Binding-site contacts:
Ligand atom O1B contacts residue THR31 of chain 1.A at 3.3 Å.
Ligand atom O2G contacts residue THR26 of chain 1.A at 3.9 Å.
Ligand atom O1B contacts residue LYS30 of chain 1.A at 3.7 Å.
Ligand atom PG contacts residue LYS30 of chain 1.A at 3.8 Å.
Ligand atom N3 contacts residue ARG32 of chain 1.A at 3.8 Å.
Ligand atom C2 contacts residue ARG32 of chain 1.A at 3.5 Å.
Ligand atom N6 contacts residue GLN2 of chain 1.A at 3.4 Å (h-bond).
Ligand atom O3G contacts residue LYS30 of chain 1.A at 2.3 Å (salt-bridge).
Ligand atom O2G contacts residue GLY27 of chain 1.A at 4.1 Å.
Ligand atom N7 contacts residue GLY29 of chain 1.A at 3.4 Å.
Ligand atom N7 contacts residue ARG4 of chain 1.A at 4.0 Å.
Ligand atom C2' contacts residue ARG32 of chain 1.A at 4.2 Å.
Ligand atom C6 contacts residue ARG32 of chain 1.A at 3.5 Å.
Ligand atom C4 contacts residue ARG4 of chain 1.A at 3.4 Å.
Ligand atom C2 contacts residue ARG4 of chain 1.A at 4.1 Å.
Ligand atom C5 contacts residue ARG4 of chain 1.A at 3.6 Å.
Ligand atom O2A contacts residue GLY27 of chain 1.A at 4.0 Å.
Ligand atom O1A contacts residue GLY29 of chain 1.A at 2.9 Å (h-bond).
Ligand atom N1 contacts residue GLN2 of chain 1.A at 3.7 Å.
Ligand atom N3 contacts residue ARG4 of chain 1.A at 3.7 Å.
Ligand atom N6 contacts residue ARG4 of chain 1.A at 3.7 Å.
Ligand atom N6 contacts residue ARG32 of chain 1.A at 3.3 Å.
Ligand atom C8 contacts residue ARG4 of chain 1.A at 4.1 Å.
Ligand atom N1 contacts residue ARG4 of chain 1.A at 4.2 Å.
Ligand atom N1 contacts residue ARG32 of chain 1.A at 3.4 Å (salt-bridge).
Ligand atom O1G contacts residue GLY27 of chain 1.A at 2.6 Å (h-bond).
Ligand atom C8 contacts residue GLY29 of chain 1.A at 3.7 Å.
Ligand atom C5 contacts residue ARG32 of chain 1.A at 3.8 Å.
Ligand atom PG contacts residue GLY27 of chain 1.A at 3.6 Å.
Ligand atom O1G contacts residue THR26 of chain 1.A at 3.2 Å.
Ligand atom O1A contacts residue SER28 of chain 1.A at 3.7 Å.
Ligand atom O1A contacts residue LYS30 of chain 1.A at 4.1 Å.
Ligand atom N6 contacts residue GLN7 of chain 1.A at 3.5 Å (h-bond).
Ligand atom N3B contacts residue GLY27 of chain 1.A at 3.4 Å.
Ligand atom N7 contacts residue ARG32 of chain 1.A at 3.6 Å.
Ligand atom N9 contacts residue ARG4 of chain 1.A at 3.8 Å.
Ligand atom PG contacts residue THR26 of chain 1.A at 4.2 Å.
Ligand atom C6 contacts residue ARG4 of chain 1.A at 3.6 Å.
Ligand atom O1A contacts residue GLY27 of chain 1.A at 3.2 Å.
Ligand atom C4 contacts residue ARG32 of chain 1.A at 3.9 Å.

Sequence of chain 1.A:
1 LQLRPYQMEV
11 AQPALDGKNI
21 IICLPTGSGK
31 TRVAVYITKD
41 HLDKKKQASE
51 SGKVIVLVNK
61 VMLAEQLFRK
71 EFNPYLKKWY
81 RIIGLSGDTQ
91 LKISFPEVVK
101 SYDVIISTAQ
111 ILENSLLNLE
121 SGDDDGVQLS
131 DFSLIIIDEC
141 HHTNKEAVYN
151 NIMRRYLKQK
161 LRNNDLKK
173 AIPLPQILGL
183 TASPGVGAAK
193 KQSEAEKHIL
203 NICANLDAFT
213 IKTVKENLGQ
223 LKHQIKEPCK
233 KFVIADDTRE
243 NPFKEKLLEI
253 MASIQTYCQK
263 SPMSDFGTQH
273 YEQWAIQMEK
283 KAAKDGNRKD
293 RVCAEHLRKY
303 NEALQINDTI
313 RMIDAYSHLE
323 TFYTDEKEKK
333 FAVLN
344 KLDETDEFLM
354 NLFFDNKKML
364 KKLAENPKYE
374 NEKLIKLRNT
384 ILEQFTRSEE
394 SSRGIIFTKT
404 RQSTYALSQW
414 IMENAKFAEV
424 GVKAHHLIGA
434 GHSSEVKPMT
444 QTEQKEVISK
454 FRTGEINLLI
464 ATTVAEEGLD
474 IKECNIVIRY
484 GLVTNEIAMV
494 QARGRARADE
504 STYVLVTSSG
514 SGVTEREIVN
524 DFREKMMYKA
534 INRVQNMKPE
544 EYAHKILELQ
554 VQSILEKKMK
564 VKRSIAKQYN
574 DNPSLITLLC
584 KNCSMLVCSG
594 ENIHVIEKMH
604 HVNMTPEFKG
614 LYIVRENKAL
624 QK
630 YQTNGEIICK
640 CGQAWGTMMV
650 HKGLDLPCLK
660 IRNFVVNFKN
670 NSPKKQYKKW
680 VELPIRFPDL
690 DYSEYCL

The protein below binds the small molecule below.
Small molecule (SMILES): Nc1ncnc2c1ncn2[C@@H]1O[C@H](CO[P](=O)(O)O[P](=O)(O)NP(=O)(O)O)[C@@H](O)[C@H]1O